Sequence of chain 7.C:
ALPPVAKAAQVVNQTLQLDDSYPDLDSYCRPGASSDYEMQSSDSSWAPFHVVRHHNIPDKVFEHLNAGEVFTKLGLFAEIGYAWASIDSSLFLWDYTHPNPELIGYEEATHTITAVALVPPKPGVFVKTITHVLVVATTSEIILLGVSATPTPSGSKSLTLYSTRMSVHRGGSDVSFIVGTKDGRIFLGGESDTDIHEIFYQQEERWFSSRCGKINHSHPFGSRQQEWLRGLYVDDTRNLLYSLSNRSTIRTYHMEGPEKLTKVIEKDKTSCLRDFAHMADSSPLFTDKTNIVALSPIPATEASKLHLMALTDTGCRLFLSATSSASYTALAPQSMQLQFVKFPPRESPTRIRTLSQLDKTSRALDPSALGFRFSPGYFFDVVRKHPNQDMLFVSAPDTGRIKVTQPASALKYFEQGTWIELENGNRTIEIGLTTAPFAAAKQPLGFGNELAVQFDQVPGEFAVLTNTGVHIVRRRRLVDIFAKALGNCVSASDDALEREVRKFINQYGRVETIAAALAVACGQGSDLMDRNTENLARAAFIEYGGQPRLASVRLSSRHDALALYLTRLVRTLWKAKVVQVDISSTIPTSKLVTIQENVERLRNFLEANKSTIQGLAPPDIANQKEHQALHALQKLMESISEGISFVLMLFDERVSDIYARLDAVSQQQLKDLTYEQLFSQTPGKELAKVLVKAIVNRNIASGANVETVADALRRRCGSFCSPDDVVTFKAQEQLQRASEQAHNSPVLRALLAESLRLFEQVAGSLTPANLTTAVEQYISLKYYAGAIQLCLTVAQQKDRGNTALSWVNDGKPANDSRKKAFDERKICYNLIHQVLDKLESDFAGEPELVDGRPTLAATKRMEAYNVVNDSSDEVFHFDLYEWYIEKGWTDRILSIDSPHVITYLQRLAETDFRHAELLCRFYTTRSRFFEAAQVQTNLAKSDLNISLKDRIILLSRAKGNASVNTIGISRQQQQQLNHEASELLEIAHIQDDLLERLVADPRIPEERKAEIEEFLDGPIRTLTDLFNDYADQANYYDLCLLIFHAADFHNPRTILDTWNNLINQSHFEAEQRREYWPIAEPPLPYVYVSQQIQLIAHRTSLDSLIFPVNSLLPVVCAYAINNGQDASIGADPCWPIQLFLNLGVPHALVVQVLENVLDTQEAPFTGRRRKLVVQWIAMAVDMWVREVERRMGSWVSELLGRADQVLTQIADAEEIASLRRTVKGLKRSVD

Binding-site contacts:
Ligand atom CA contacts residue ILE130 of chain 7.C at 3.5 Å (hydrophobic).
Ligand atom CB contacts residue ILE104 of chain 7.C at 3.6 Å (hydrophobic).
Ligand atom O contacts residue PHE126 of chain 7.C at 3.4 Å.
Ligand atom N contacts residue VAL125 of chain 7.C at 3.5 Å (h-bond).
Ligand atom OE1 contacts residue ARG165 of chain 7.C at 2.9 Å (salt-bridge).
Ligand atom CD1 contacts residue GLY124 of chain 7.C at 3.9 Å.
Ligand atom CD1 contacts residue GLN203 of chain 7.C at 3.5 Å.
Ligand atom O contacts residue VAL127 of chain 7.C at 2.5 Å (h-bond).
Ligand atom O contacts residue GLN203 of chain 7.C at 3.5 Å (h-bond).
Ligand atom CA contacts residue GLY105 of chain 7.C at 3.9 Å.
Ligand atom CA contacts residue SER163 of chain 7.C at 3.7 Å.
Ligand atom SD contacts residue ARG165 of chain 7.C at 3.5 Å.
Ligand atom CA contacts residue LEU161 of chain 7.C at 3.5 Å (hydrophobic).
Ligand atom CB contacts residue TYR162 of chain 7.C at 3.5 Å (hydrophobic).
Ligand atom CB contacts residue ILE130 of chain 7.C at 3.6 Å (hydrophobic).
Ligand atom CD contacts residue ARG165 of chain 7.C at 3.8 Å.
Ligand atom C contacts residue GLY105 of chain 7.C at 3.8 Å.
Ligand atom CA contacts residue GLY105 of chain 7.C at 3.6 Å.
Ligand atom CG contacts residue TYR162 of chain 7.C at 3.9 Å (hydrophobic).
Ligand atom CB contacts residue VAL125 of chain 7.C at 3.3 Å (hydrophobic).
Ligand atom O contacts residue SER163 of chain 7.C at 3.1 Å (h-bond).
Ligand atom CD contacts residue GLN203 of chain 7.C at 3.5 Å.
Ligand atom CD1 contacts residue TYR162 of chain 7.C at 3.5 Å (hydrophobic).
Ligand atom C contacts residue LEU161 of chain 7.C at 3.9 Å (hydrophobic).
Ligand atom CE contacts residue ARG165 of chain 7.C at 3.8 Å.
Ligand atom CB contacts residue GLY105 of chain 7.C at 3.2 Å.
Ligand atom C contacts residue ILE130 of chain 7.C at 3.9 Å (hydrophobic).
Ligand atom CA contacts residue VAL125 of chain 7.C at 3.4 Å (hydrophobic).
Ligand atom CA contacts residue PHE126 of chain 7.C at 3.9 Å (hydrophobic).
Ligand atom CD2 contacts residue LEU161 of chain 7.C at 3.6 Å (hydrophobic).
Ligand atom N contacts residue LEU161 of chain 7.C at 3.2 Å (h-bond).
Ligand atom O contacts residue TYR162 of chain 7.C at 3.6 Å.
Ligand atom O contacts residue GLY105 of chain 7.C at 3.7 Å.
Ligand atom O contacts residue ILE130 of chain 7.C at 3.7 Å.
Ligand atom N contacts residue GLY105 of chain 7.C at 2.8 Å (h-bond).
Ligand atom CD2 contacts residue PHE126 of chain 7.C at 3.4 Å (hydrophobic).
Ligand atom N contacts residue SER163 of chain 7.C at 3.9 Å.
Ligand atom C contacts residue VAL127 of chain 7.C at 3.7 Å (hydrophobic).
Ligand atom O contacts residue LEU161 of chain 7.C at 3.4 Å (h-bond).
Ligand atom O contacts residue VAL127 of chain 7.C at 3.5 Å.

The small molecule below binds the protein below.
Small molecule (SMILES): CSCC[C@H](NC(=O)[C@@H]1CCCN1C(=O)[C@H](CC(C)C)NC(=O)[C@H](CC(C)C)NC(=O)[C@H](CCCCN)NC(=O)[C@H](C)NC(=O)[C@H](CCCCN)NC(=O)[C@@H](N)CCCN=C(N)N)C(=O)N[C@@H](CCC(=O)O)C(=O)N[C@@H](CCC(=O)O)C(=O)N[C@@H](C)C(=O)N[C@@H](CC(C)C)C(=O)N[C@@H](CC(C)C)C(=O)N1CCC[C@H]1C=O